Binding-site contacts:
Ligand atom OP1 contacts residue ARG68 of chain 1.O at 2.6 Å (salt-bridge).
Ligand atom OP2 contacts residue SER10 of chain 1.O at 2.5 Å (h-bond).
Ligand atom C2 contacts residue ARG130 of chain 1.O at 4.2 Å.
Ligand atom P contacts residue SER10 of chain 1.O at 1.6 Å.
Ligand atom P contacts residue ARG68 of chain 1.O at 3.9 Å.
Ligand atom C5' contacts residue LEU123 of chain 1.O at 4.0 Å (hydrophobic).
Ligand atom C4' contacts residue LEU123 of chain 1.O at 4.2 Å (hydrophobic).
Ligand atom C5' contacts residue ASN127 of chain 1.O at 3.5 Å.
Ligand atom O4' contacts residue ARG130 of chain 1.O at 3.0 Å (salt-bridge).
Ligand atom C4' contacts residue ARG119 of chain 1.O at 3.9 Å.
Ligand atom O4' contacts residue ARG119 of chain 1.O at 3.9 Å.
Ligand atom C1' contacts residue ARG130 of chain 1.O at 3.6 Å.
Ligand atom C4' contacts residue ARG130 of chain 1.O at 3.6 Å.
Ligand atom C4' contacts residue ASN127 of chain 1.O at 3.9 Å.
Ligand atom O5' contacts residue SER10 of chain 1.O at 2.6 Å (h-bond).
Ligand atom OP2 contacts residue ARG8 of chain 1.O at 2.7 Å (salt-bridge).
Ligand atom N9 contacts residue ARG130 of chain 1.O at 4.3 Å.
Ligand atom O4' contacts residue THR11 of chain 1.O at 4.0 Å.
Ligand atom OP1 contacts residue ARG8 of chain 1.O at 3.5 Å (salt-bridge).
Ligand atom OP1 contacts residue SER10 of chain 1.O at 2.4 Å (h-bond).
Ligand atom C5' contacts residue THR11 of chain 1.O at 3.7 Å.
Ligand atom C4' contacts residue THR11 of chain 1.O at 4.5 Å.
Ligand atom C5' contacts residue SER10 of chain 1.O at 3.1 Å.
Ligand atom O3' contacts residue ARG119 of chain 1.O at 4.3 Å.
Ligand atom O3' contacts residue ARG130 of chain 1.O at 4.4 Å.
Ligand atom O5' contacts residue THR11 of chain 1.O at 4.1 Å.
Ligand atom N7 contacts residue THR11 of chain 1.O at 4.3 Å.
Ligand atom N3 contacts residue ARG130 of chain 1.O at 3.6 Å (salt-bridge).
Ligand atom P contacts residue ARG8 of chain 1.O at 3.4 Å.
Ligand atom C4 contacts residue ARG130 of chain 1.O at 4.4 Å.
Ligand atom OP1 contacts residue ASP67 of chain 1.O at 4.4 Å.
Ligand atom C8 contacts residue THR11 of chain 1.O at 4.4 Å.

The protein below binds the small molecule below.
Small molecule (SMILES): Nc1ncnc2c1ncn2[C@H]1C[C@H](O[P](=O)(O)OC[C@H]2O[C@@H](n3cnc4c(N)ncnc43)C[C@@H]2O[P](=O)(O)OC[C@H]2O[C@@H](n3cnc4c(N)ncnc43)C[C@@H]2O)[C@@H](COP(=O)=O)O1

Sequence of chain 1.O:
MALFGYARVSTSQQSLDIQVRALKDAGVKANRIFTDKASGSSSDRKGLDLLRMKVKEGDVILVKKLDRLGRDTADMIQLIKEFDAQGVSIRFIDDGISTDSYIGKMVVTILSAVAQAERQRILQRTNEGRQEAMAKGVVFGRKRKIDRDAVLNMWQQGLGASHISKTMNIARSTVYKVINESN